A small-molecule ligand and the protein it binds are described below.
Small molecule (SMILES): CC(=O)N[C@@H]1[C@@H](O)[C@H](O)[C@@H](CO)O[C@H]1O

Binding-site contacts:
Ligand atom C7 contacts residue ASN343 of chain 1.A at 3.1 Å.
Ligand atom C8 contacts residue PHE338 of chain 1.A at 3.7 Å (hydrophobic).
Ligand atom C8 contacts residue ASN343 of chain 1.A at 3.5 Å.
Ligand atom C7 contacts residue PHE342 of chain 1.A at 4.3 Å (hydrophobic).
Ligand atom O7 contacts residue ASN343 of chain 1.A at 3.8 Å.
Ligand atom C8 contacts residue LEU368 of chain 1.A at 4.0 Å (hydrophobic).
Ligand atom O5 contacts residue ASN343 of chain 1.A at 2.3 Å (h-bond).
Ligand atom N2 contacts residue ASN343 of chain 1.A at 2.6 Å (h-bond).
Ligand atom O7 contacts residue LEU368 of chain 1.A at 4.4 Å.
Ligand atom C1 contacts residue ASN343 of chain 1.A at 1.5 Å.
Ligand atom C8 contacts residue GLY339 of chain 1.A at 4.4 Å.
Ligand atom C8 contacts residue PHE342 of chain 1.A at 4.2 Å (hydrophobic).
Ligand atom O7 contacts residue PHE342 of chain 1.A at 4.2 Å.
Ligand atom C5 contacts residue ASN343 of chain 1.A at 3.6 Å.
Ligand atom C4 contacts residue ASN343 of chain 1.A at 4.2 Å.
Ligand atom C3 contacts residue ASN343 of chain 1.A at 3.9 Å.
Ligand atom C2 contacts residue ASN343 of chain 1.A at 2.6 Å.

Sequence of chain 1.A:
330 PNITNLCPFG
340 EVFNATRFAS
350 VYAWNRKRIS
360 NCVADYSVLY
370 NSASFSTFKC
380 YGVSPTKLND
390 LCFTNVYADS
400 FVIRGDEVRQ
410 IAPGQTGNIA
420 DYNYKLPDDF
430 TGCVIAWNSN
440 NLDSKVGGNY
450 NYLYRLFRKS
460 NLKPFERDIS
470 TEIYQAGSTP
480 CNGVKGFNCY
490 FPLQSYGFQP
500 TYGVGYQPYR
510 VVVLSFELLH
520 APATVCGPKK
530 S